Sequence of chain 1.E:
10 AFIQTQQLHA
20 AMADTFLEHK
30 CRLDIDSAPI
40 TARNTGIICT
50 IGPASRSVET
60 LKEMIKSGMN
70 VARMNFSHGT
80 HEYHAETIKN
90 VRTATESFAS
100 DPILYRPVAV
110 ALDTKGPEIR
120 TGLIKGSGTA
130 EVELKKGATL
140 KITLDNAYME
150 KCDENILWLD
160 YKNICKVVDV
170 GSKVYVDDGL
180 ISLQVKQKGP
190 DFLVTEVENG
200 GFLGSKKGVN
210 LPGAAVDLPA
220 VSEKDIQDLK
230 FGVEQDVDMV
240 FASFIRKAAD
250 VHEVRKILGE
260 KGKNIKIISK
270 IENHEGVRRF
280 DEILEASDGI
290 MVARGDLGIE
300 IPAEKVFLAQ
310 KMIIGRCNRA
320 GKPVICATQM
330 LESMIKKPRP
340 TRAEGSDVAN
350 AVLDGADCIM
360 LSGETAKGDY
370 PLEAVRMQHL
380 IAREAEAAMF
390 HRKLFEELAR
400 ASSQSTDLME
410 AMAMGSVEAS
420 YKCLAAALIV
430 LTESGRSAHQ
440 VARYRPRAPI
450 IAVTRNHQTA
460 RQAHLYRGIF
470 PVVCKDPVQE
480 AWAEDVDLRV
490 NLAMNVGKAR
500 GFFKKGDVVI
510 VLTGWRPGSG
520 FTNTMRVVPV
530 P

Binding-site contacts:
Ligand atom O3 contacts residue MN1 of chain 1.EB at 1.9 Å.
Ligand atom OXT contacts residue GLY294 of chain 1.E at 3.8 Å.
Ligand atom CB contacts residue THR327 of chain 1.E at 3.5 Å.
Ligand atom CA contacts residue ALA292 of chain 1.E at 3.8 Å (hydrophobic).
Ligand atom CA contacts residue THR327 of chain 1.E at 4.0 Å.
Ligand atom CA contacts residue LYS269 of chain 1.E at 3.6 Å.
Ligand atom OXT contacts residue ASP295 of chain 1.E at 2.8 Å (salt-bridge).
Ligand atom O contacts residue EDO1 of chain 1.MB at 4.1 Å.
Ligand atom C contacts residue ALA292 of chain 1.E at 3.6 Å (hydrophobic).
Ligand atom O contacts residue ARG293 of chain 1.E at 3.3 Å (salt-bridge).
Ligand atom C contacts residue ASP295 of chain 1.E at 3.8 Å.
Ligand atom CB contacts residue ARG72 of chain 1.E at 4.0 Å.
Ligand atom CB contacts residue ALA292 of chain 1.E at 4.1 Å (hydrophobic).
Ligand atom OXT contacts residue ALA292 of chain 1.E at 3.9 Å.
Ligand atom O contacts residue ALA292 of chain 1.E at 3.2 Å.
Ligand atom O contacts residue GLY294 of chain 1.E at 2.8 Å (h-bond).
Ligand atom C contacts residue GLY294 of chain 1.E at 3.7 Å.
Ligand atom O3 contacts residue LYS269 of chain 1.E at 2.9 Å (salt-bridge).
Ligand atom C contacts residue EDO1 of chain 1.MB at 3.9 Å.
Ligand atom O3 contacts residue ALA292 of chain 1.E at 4.3 Å.
Ligand atom OXT contacts residue GLU271 of chain 1.E at 2.8 Å (salt-bridge).
Ligand atom CA contacts residue GLU271 of chain 1.E at 3.7 Å.
Ligand atom O contacts residue THR327 of chain 1.E at 2.7 Å (h-bond).
Ligand atom OXT contacts residue MN1 of chain 1.EB at 1.9 Å.
Ligand atom C contacts residue GLU271 of chain 1.E at 3.5 Å.
Ligand atom CB contacts residue MN1 of chain 1.EB at 4.3 Å.
Ligand atom CA contacts residue ASP295 of chain 1.E at 4.5 Å.
Ligand atom OXT contacts residue EDO1 of chain 1.MB at 3.9 Å.
Ligand atom CB contacts residue MET359 of chain 1.E at 4.1 Å (hydrophobic).
Ligand atom O3 contacts residue ASP295 of chain 1.E at 3.8 Å.
Ligand atom O contacts residue ASP295 of chain 1.E at 3.9 Å.
Ligand atom C contacts residue ARG293 of chain 1.E at 4.3 Å.
Ligand atom C contacts residue MN1 of chain 1.EB at 2.8 Å.
Ligand atom CB contacts residue LYS269 of chain 1.E at 3.7 Å.
Ligand atom O contacts residue MN1 of chain 1.EB at 4.1 Å.
Ligand atom CB contacts residue MET290 of chain 1.E at 3.8 Å (hydrophobic).
Ligand atom C contacts residue THR327 of chain 1.E at 3.7 Å.
Ligand atom CA contacts residue MN1 of chain 1.EB at 2.8 Å.
Ligand atom O3 contacts residue GLU271 of chain 1.E at 3.1 Å (salt-bridge).

A small-molecule ligand and the protein it binds are described below.
Small molecule (SMILES): CC(=O)C(=O)O